Sequence of chain 2.A:
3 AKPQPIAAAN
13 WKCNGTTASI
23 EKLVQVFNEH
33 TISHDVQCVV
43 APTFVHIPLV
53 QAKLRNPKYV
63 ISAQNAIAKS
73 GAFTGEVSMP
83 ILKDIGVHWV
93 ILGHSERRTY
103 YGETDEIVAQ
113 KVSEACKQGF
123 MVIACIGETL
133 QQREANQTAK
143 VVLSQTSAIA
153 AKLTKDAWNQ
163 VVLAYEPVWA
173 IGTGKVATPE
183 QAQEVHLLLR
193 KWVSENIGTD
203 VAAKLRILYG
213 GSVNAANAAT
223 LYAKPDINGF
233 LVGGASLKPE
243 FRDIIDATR

Binding-site contacts:
Ligand atom C3 contacts residue HIS96 of chain 2.A at 3.6 Å.
Ligand atom O4P contacts residue SER214 of chain 2.A at 2.8 Å (h-bond).
Ligand atom P contacts residue G3P1 of chain 2.C at 0.4 Å.
Ligand atom O1P contacts residue LYS14 of chain 2.A at 3.1 Å (salt-bridge).
Ligand atom P contacts residue GLY174 of chain 2.A at 3.8 Å.
Ligand atom O2P contacts residue GLY174 of chain 2.A at 3.9 Å.
Ligand atom O3 contacts residue ASN12 of chain 2.A at 3.8 Å.
Ligand atom C1 contacts residue G3P1 of chain 2.C at 0.7 Å.
Ligand atom C2 contacts residue HIS96 of chain 2.A at 3.5 Å.
Ligand atom O3P contacts residue VAL234 of chain 2.A at 3.9 Å.
Ligand atom O3P contacts residue SER214 of chain 2.A at 3.6 Å (h-bond).
Ligand atom O3 contacts residue HIS96 of chain 2.A at 2.9 Å (h-bond).
Ligand atom O4P contacts residue G3P1 of chain 2.C at 0.1 Å (h-bond).
Ligand atom C2 contacts residue G3P1 of chain 2.C at 0.6 Å.
Ligand atom O3P contacts residue GLY235 of chain 2.A at 2.8 Å (h-bond).
Ligand atom C2 contacts residue GLU168 of chain 2.A at 2.5 Å.
Ligand atom O3 contacts residue GLU168 of chain 2.A at 3.6 Å.
Ligand atom O2P contacts residue GLY236 of chain 2.A at 2.9 Å (h-bond).
Ligand atom P contacts residue GLY235 of chain 2.A at 3.7 Å.
Ligand atom C3 contacts residue LEU233 of chain 2.A at 3.4 Å (hydrophobic).
Ligand atom O2P contacts residue G3P1 of chain 2.C at 0.4 Å (h-bond).
Ligand atom O3 contacts residue G3P1 of chain 2.C at 1.1 Å.
Ligand atom O3 contacts residue LYS14 of chain 2.A at 3.1 Å.
Ligand atom O4P contacts residue ILE173 of chain 2.A at 3.5 Å.
Ligand atom O1P contacts residue G3P1 of chain 2.C at 0.2 Å (h-bond).
Ligand atom P contacts residue SER214 of chain 2.A at 3.6 Å.
Ligand atom C1 contacts residue GLU168 of chain 2.A at 3.5 Å.
Ligand atom O4P contacts residue ALA172 of chain 2.A at 3.5 Å (h-bond).
Ligand atom O1P contacts residue GLY235 of chain 2.A at 3.5 Å.
Ligand atom O4P contacts residue GLY174 of chain 2.A at 2.7 Å (h-bond).
Ligand atom O3P contacts residue GLY236 of chain 2.A at 3.7 Å.
Ligand atom C3 contacts residue GLU168 of chain 2.A at 1.4 Å.
Ligand atom O2P contacts residue GLY235 of chain 2.A at 3.5 Å.
Ligand atom C1 contacts residue GLY213 of chain 2.A at 3.9 Å.
Ligand atom O3P contacts residue G3P1 of chain 2.C at 0.2 Å (h-bond).
Ligand atom C1 contacts residue GLY235 of chain 2.A at 3.6 Å.
Ligand atom O1P contacts residue ILE173 of chain 2.A at 3.8 Å.
Ligand atom O4P contacts residue GLY213 of chain 2.A at 3.6 Å.
Ligand atom C1 contacts residue LEU233 of chain 2.A at 3.9 Å (hydrophobic).
Ligand atom C3 contacts residue G3P1 of chain 2.C at 0.6 Å.

A protein and the small-molecule ligand that binds it are described below.
Small molecule (SMILES): O=P(O)(O)OC[C@@H](O)CO